Sequence of chain 1.A:
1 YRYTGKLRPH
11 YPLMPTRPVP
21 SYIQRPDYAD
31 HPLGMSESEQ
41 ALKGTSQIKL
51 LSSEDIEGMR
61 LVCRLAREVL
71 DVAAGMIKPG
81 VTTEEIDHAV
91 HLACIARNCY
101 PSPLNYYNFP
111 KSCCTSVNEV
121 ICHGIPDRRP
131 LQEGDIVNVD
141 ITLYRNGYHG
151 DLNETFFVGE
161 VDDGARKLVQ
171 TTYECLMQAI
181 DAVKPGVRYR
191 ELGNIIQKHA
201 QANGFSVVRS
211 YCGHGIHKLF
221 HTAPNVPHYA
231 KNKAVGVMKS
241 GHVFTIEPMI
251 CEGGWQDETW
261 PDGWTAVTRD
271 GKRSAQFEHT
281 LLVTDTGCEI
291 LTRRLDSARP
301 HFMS

Binding-site contacts:
Ligand atom C32 contacts residue LYS43 of chain 1.A at 3.3 Å.
Ligand atom N2 contacts residue HIS221 of chain 1.A at 3.9 Å.
Ligand atom CL8 contacts residue PHE109 of chain 1.A at 3.2 Å.
Ligand atom N9 contacts residue HIS221 of chain 1.A at 3.4 Å.
Ligand atom C16 contacts residue GLU39 of chain 1.A at 3.6 Å.
Ligand atom C31 contacts residue LYS43 of chain 1.A at 3.8 Å.
Ligand atom C19 contacts residue LYS43 of chain 1.A at 3.6 Å.
Ligand atom C17 contacts residue HIS221 of chain 1.A at 3.9 Å.
Ligand atom C6 contacts residue TRP264 of chain 1.A at 3.6 Å (hydrophobic).
Ligand atom CL2 contacts residue CYS212 of chain 1.A at 3.8 Å.
Ligand atom C4 contacts residue CO1 of chain 1.D at 3.0 Å.
Ligand atom C31 contacts residue GLN40 of chain 1.A at 3.9 Å.
Ligand atom C23 contacts residue CO1 of chain 1.D at 3.3 Å.
Ligand atom N25 contacts residue HIS123 of chain 1.A at 3.3 Å (h-bond).
Ligand atom C24 contacts residue CYS212 of chain 1.A at 3.3 Å (hydrophobic).
Ligand atom C24 contacts residue GLU247 of chain 1.A at 3.5 Å.
Ligand atom N2 contacts residue HIS123 of chain 1.A at 2.7 Å (h-bond).
Ligand atom C21 contacts residue HIS221 of chain 1.A at 3.4 Å.
Ligand atom CL8 contacts residue CYS114 of chain 1.A at 3.9 Å.
Ligand atom C1 contacts residue HIS123 of chain 1.A at 3.3 Å.
Ligand atom C32 contacts residue GLN40 of chain 1.A at 3.7 Å.
Ligand atom C33 contacts residue LYS43 of chain 1.A at 3.7 Å.
Ligand atom C24 contacts residue CO1 of chain 1.D at 3.5 Å.
Ligand atom C23 contacts residue HIS221 of chain 1.A at 3.4 Å.
Ligand atom C3 contacts residue CO1 of chain 1.D at 3.0 Å.
Ligand atom C17 contacts residue GLU39 of chain 1.A at 3.5 Å.
Ligand atom C5 contacts residue TYR106 of chain 1.A at 3.2 Å (hydrophobic).
Ligand atom N25 contacts residue CO1 of chain 1.D at 2.3 Å.
Ligand atom C4 contacts residue HIS221 of chain 1.A at 3.1 Å.
Ligand atom C10 contacts residue HIS221 of chain 1.A at 3.5 Å.
Ligand atom C19 contacts residue GLN40 of chain 1.A at 3.7 Å.
Ligand atom C16 contacts residue HIS221 of chain 1.A at 3.7 Å.
Ligand atom C3 contacts residue HIS123 of chain 1.A at 3.4 Å.
Ligand atom C3 contacts residue HIS221 of chain 1.A at 3.4 Å.
Ligand atom N25 contacts residue HIS221 of chain 1.A at 3.0 Å (h-bond).
Ligand atom C4 contacts residue HIS123 of chain 1.A at 3.7 Å.
Ligand atom C1 contacts residue CO1 of chain 1.D at 3.0 Å.
Ligand atom C5 contacts residue HIS221 of chain 1.A at 3.7 Å.
Ligand atom C6 contacts residue TYR106 of chain 1.A at 3.0 Å (hydrophobic).
Ligand atom N2 contacts residue CO1 of chain 1.D at 2.1 Å.

This small molecule binds to this protein.
Small molecule (SMILES): Cc1nc(-c2ccc(Cl)cn2)nc(NC[C@H](NCCCCc2ccccc2)c2ccccc2)c1Cl